Sequence of chain 1.A:
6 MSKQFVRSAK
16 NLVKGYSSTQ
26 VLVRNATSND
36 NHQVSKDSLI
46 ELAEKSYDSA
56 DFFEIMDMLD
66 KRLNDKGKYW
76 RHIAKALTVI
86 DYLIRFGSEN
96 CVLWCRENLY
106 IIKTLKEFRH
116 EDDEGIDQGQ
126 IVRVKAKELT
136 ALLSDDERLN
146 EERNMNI

Binding-site contacts:
Ligand atom O4 contacts residue HIS77 of chain 1.A at 3.8 Å.
Ligand atom P5 contacts residue SER33 of chain 1.A at 3.3 Å.
Ligand atom P5 contacts residue ARG12 of chain 1.A at 3.3 Å.
Ligand atom O51 contacts residue ARG12 of chain 1.A at 3.4 Å.
Ligand atom C4 contacts residue ARG29 of chain 1.A at 3.7 Å.
Ligand atom O52 contacts residue ARG12 of chain 1.A at 2.3 Å.
Ligand atom O51 contacts residue ASN34 of chain 1.A at 3.7 Å.
Ligand atom O42 contacts residue ARG67 of chain 1.A at 3.0 Å (salt-bridge).
Ligand atom P4 contacts residue ARG29 of chain 1.A at 3.3 Å.
Ligand atom O2 contacts residue TYR74 of chain 1.A at 3.2 Å (h-bond).
Ligand atom C5 contacts residue HIS77 of chain 1.A at 4.1 Å.
Ligand atom O5 contacts residue ARG12 of chain 1.A at 3.9 Å.
Ligand atom O51 contacts residue ARG67 of chain 1.A at 3.0 Å (salt-bridge).
Ligand atom O5 contacts residue ARG67 of chain 1.A at 3.5 Å (salt-bridge).
Ligand atom O41 contacts residue ARG29 of chain 1.A at 3.5 Å (salt-bridge).
Ligand atom O4 contacts residue ARG67 of chain 1.A at 2.9 Å (salt-bridge).
Ligand atom O53 contacts residue HIS77 of chain 1.A at 3.5 Å (h-bond).
Ligand atom O6 contacts residue LYS8 of chain 1.A at 4.0 Å.
Ligand atom O51 contacts residue ARG29 of chain 1.A at 4.0 Å.
Ligand atom O3 contacts residue LYS15 of chain 1.A at 3.0 Å (salt-bridge).
Ligand atom O51 contacts residue THR32 of chain 1.A at 4.1 Å.
Ligand atom P4 contacts residue LYS66 of chain 1.A at 4.2 Å.
Ligand atom O43 contacts residue ARG67 of chain 1.A at 3.0 Å (salt-bridge).
Ligand atom O53 contacts residue SER33 of chain 1.A at 3.4 Å (h-bond).
Ligand atom P5 contacts residue ARG67 of chain 1.A at 3.8 Å.
Ligand atom O42 contacts residue ASP70 of chain 1.A at 4.2 Å.
Ligand atom O51 contacts residue SER33 of chain 1.A at 2.5 Å (h-bond).
Ligand atom O52 contacts residue SER33 of chain 1.A at 3.5 Å (h-bond).
Ligand atom C2 contacts residue TYR74 of chain 1.A at 3.8 Å (hydrophobic).
Ligand atom O43 contacts residue ARG29 of chain 1.A at 2.2 Å (salt-bridge).
Ligand atom C3 contacts residue LYS15 of chain 1.A at 3.9 Å.
Ligand atom O5 contacts residue ARG29 of chain 1.A at 3.6 Å (salt-bridge).
Ligand atom O42 contacts residue LYS66 of chain 1.A at 2.7 Å (salt-bridge).
Ligand atom O41 contacts residue LYS15 of chain 1.A at 2.8 Å (salt-bridge).
Ligand atom O6 contacts residue ASN34 of chain 1.A at 3.9 Å.
Ligand atom O4 contacts residue ARG29 of chain 1.A at 3.9 Å.
Ligand atom P4 contacts residue ARG67 of chain 1.A at 3.1 Å.
Ligand atom C4 contacts residue ARG67 of chain 1.A at 4.1 Å.
Ligand atom P5 contacts residue ASN34 of chain 1.A at 3.9 Å.
Ligand atom O53 contacts residue ASN34 of chain 1.A at 2.9 Å (h-bond).

A small-molecule ligand and the protein it binds are described below.
Small molecule (SMILES): CCCCCCCC(=O)OC[C@H](COP(=O)(O)O[C@@H]1[C@H](O)[C@H](O)[C@@H](OP(=O)(O)O)[C@H](OP(=O)(O)O)[C@H]1O)OC(=O)CCCCCCC